The small molecule below binds the protein below.
Small molecule (SMILES): O=C(O)C(=O)Nc1ccc2nc(NC(=O)c3cc(Br)c(Br)[nH]3)sc2c1

Binding-site contacts:
Ligand atom N22 contacts residue ASP59 of chain 1.A at 2.7 Å (salt-bridge).
Ligand atom N11 contacts residue PRO65 of chain 1.A at 4.0 Å.
Ligand atom BR2 contacts residue THR151 of chain 1.A at 3.9 Å.
Ligand atom BR2 contacts residue ASP59 of chain 1.A at 3.4 Å.
Ligand atom C10 contacts residue PRO65 of chain 1.A at 3.5 Å (hydrophobic).
Ligand atom O5 contacts residue HIS41 of chain 1.A at 3.4 Å.
Ligand atom C12 contacts residue ILE64 of chain 1.A at 3.8 Å (hydrophobic).
Ligand atom C9 contacts residue PRO65 of chain 1.A at 3.2 Å (hydrophobic).
Ligand atom BR1 contacts residue VAL106 of chain 1.A at 3.7 Å.
Ligand atom C16 contacts residue THR151 of chain 1.A at 3.9 Å.
Ligand atom BR1 contacts residue VAL29 of chain 1.A at 3.6 Å.
Ligand atom C24 contacts residue GLY63 of chain 1.A at 3.5 Å.
Ligand atom S23 contacts residue GLU36 of chain 1.A at 3.3 Å.
Ligand atom BR2 contacts residue VAL29 of chain 1.A at 3.9 Å.
Ligand atom O15 contacts residue THR151 of chain 1.A at 3.7 Å.
Ligand atom N22 contacts residue THR151 of chain 1.A at 3.4 Å.
Ligand atom C17 contacts residue ASN32 of chain 1.A at 3.6 Å.
Ligand atom C17 contacts residue ILE64 of chain 1.A at 4.0 Å (hydrophobic).
Ligand atom N13 contacts residue ILE64 of chain 1.A at 3.3 Å.
Ligand atom O15 contacts residue GLU36 of chain 1.A at 3.4 Å.
Ligand atom O5 contacts residue GLU36 of chain 1.A at 4.0 Å.
Ligand atom C16 contacts residue ASN32 of chain 1.A at 4.0 Å.
Ligand atom O15 contacts residue ASN32 of chain 1.A at 3.8 Å.
Ligand atom O3 contacts residue HIS41 of chain 1.A at 3.9 Å.
Ligand atom O5 contacts residue ARG62 of chain 1.A at 3.4 Å.
Ligand atom C14 contacts residue ASN32 of chain 1.A at 4.0 Å.
Ligand atom C16 contacts residue ASP59 of chain 1.A at 3.8 Å.
Ligand atom S23 contacts residue GLY63 of chain 1.A at 3.6 Å (h-bond).
Ligand atom N11 contacts residue ILE64 of chain 1.A at 4.0 Å.
Ligand atom C14 contacts residue THR151 of chain 1.A at 3.8 Å.
Ligand atom C25 contacts residue GLU36 of chain 1.A at 3.5 Å.
Ligand atom C25 contacts residue GLY63 of chain 1.A at 3.7 Å.
Ligand atom C20 contacts residue ASP59 of chain 1.A at 3.4 Å.
Ligand atom C24 contacts residue GLU36 of chain 1.A at 3.7 Å.
Ligand atom C20 contacts residue THR151 of chain 1.A at 3.9 Å.
Ligand atom C8 contacts residue PRO65 of chain 1.A at 3.4 Å (hydrophobic).
Ligand atom C18 contacts residue ASN32 of chain 1.A at 3.8 Å.
Ligand atom BR2 contacts residue VAL57 of chain 1.A at 3.1 Å.
Ligand atom O15 contacts residue ASP59 of chain 1.A at 3.7 Å.
Ligand atom BR1 contacts residue VAL153 of chain 1.A at 3.4 Å.

Sequence of chain 1.A:
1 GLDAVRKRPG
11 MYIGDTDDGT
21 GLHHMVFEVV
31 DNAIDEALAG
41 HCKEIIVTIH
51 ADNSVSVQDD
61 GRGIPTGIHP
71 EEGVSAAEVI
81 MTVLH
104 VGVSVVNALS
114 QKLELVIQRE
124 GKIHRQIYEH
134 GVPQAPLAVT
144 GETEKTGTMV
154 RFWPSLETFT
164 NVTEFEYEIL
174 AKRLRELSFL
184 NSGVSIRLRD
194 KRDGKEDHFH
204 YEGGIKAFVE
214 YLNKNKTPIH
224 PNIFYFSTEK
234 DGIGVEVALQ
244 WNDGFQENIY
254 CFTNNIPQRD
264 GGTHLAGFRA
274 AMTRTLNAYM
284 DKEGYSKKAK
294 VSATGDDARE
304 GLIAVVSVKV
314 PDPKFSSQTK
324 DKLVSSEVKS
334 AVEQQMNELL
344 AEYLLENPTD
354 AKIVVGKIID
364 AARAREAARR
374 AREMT